The protein below binds the small molecule below.
Small molecule (SMILES): CC(=O)N[C@@H]1[C@@H](O)[C@H](O)[C@@H](CO)O[C@H]1O

Binding-site contacts:
Ligand atom C4 contacts residue ASN657 of chain 1.C at 4.2 Å.
Ligand atom O5 contacts residue ASN657 of chain 1.C at 2.4 Å (h-bond).
Ligand atom C7 contacts residue HIS655 of chain 1.C at 4.4 Å.
Ligand atom C3 contacts residue ASN657 of chain 1.C at 3.8 Å.
Ligand atom C2 contacts residue ASN657 of chain 1.C at 2.4 Å.
Ligand atom C8 contacts residue ASN657 of chain 1.C at 4.1 Å.
Ligand atom C5 contacts residue ASN657 of chain 1.C at 3.7 Å.
Ligand atom O7 contacts residue ASN657 of chain 1.C at 2.7 Å (h-bond).
Ligand atom C8 contacts residue VAL656 of chain 1.C at 4.3 Å (hydrophobic).
Ligand atom N2 contacts residue ASN657 of chain 1.C at 2.9 Å (h-bond).
Ligand atom N2 contacts residue HIS655 of chain 1.C at 4.4 Å.
Ligand atom C1 contacts residue ASN657 of chain 1.C at 1.4 Å.
Ligand atom C7 contacts residue ASN657 of chain 1.C at 3.0 Å.
Ligand atom C8 contacts residue HIS655 of chain 1.C at 3.5 Å.

Sequence of chain 1.C:
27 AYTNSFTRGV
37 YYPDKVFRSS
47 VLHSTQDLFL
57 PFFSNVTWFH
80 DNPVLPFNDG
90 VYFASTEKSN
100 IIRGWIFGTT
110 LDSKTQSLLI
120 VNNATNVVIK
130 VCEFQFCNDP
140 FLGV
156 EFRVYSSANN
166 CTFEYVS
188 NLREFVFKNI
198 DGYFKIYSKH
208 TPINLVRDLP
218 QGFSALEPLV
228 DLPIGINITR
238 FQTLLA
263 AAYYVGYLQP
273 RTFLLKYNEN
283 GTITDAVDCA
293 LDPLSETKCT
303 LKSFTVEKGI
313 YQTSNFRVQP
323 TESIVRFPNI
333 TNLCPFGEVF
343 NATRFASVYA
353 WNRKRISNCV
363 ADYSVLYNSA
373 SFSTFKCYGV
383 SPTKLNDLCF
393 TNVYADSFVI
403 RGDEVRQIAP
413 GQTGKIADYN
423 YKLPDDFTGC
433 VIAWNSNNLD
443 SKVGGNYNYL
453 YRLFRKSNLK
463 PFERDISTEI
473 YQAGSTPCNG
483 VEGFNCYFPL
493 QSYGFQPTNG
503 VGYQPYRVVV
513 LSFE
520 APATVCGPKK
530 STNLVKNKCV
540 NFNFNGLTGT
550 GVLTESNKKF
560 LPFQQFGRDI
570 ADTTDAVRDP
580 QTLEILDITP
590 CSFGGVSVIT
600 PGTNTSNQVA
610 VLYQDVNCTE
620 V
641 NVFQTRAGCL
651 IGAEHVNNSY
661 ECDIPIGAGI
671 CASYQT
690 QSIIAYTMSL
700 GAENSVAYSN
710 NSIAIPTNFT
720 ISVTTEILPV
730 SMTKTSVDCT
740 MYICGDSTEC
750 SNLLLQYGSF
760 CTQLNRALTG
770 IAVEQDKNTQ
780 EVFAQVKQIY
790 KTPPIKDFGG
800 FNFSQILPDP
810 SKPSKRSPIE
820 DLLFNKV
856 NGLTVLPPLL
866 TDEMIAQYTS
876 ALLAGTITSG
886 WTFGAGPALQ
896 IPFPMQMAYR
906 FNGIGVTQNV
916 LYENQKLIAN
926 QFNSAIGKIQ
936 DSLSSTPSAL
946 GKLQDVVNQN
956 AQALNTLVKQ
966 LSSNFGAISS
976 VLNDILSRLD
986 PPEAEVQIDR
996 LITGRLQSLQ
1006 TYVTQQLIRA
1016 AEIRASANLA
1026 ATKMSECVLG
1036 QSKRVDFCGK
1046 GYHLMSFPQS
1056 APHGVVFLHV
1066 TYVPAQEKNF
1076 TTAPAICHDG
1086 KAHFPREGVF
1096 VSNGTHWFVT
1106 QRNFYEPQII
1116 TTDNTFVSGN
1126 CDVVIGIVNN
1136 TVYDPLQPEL